The protein below binds the small molecule below.
Small molecule (SMILES): CC(C)C[C@H](NC(=O)[C@H](C)N)C(=O)N[C@H](C(=O)N[C@@H](CCCN=C(N)N)C(=O)O)C(C)C.C[C@H](NC(=O)[C@@H](N)CC(=O)O)C(=O)N[C@H](C=O)[C@@H](C)O

Sequence of chain 1.A:
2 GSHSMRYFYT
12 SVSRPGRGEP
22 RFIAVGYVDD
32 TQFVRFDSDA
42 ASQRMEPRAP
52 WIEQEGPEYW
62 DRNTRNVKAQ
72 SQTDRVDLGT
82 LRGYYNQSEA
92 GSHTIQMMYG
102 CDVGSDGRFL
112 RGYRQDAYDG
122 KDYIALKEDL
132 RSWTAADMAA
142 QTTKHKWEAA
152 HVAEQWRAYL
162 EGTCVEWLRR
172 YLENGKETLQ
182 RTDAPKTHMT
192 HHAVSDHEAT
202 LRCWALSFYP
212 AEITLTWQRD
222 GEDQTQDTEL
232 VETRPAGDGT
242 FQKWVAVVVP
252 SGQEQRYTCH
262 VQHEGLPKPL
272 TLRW

Binding-site contacts:
Ligand atom O contacts residue TRP148 of chain 1.A at 2.8 Å (h-bond).
Ligand atom N contacts residue TYR172 of chain 1.A at 2.7 Å (h-bond).
Ligand atom CG contacts residue ASP78 of chain 1.A at 3.2 Å.
Ligand atom CB contacts residue GLN71 of chain 1.A at 3.3 Å.
Ligand atom CD contacts residue ASP78 of chain 1.A at 3.3 Å.
Ligand atom O contacts residue ASN67 of chain 1.A at 3.2 Å (h-bond).
Ligand atom C contacts residue ASP78 of chain 1.A at 3.6 Å.
Ligand atom CA contacts residue ASP78 of chain 1.A at 3.4 Å.
Ligand atom CB contacts residue ASP78 of chain 1.A at 3.6 Å.
Ligand atom CG2 contacts residue TRP157 of chain 1.A at 3.6 Å (hydrophobic).
Ligand atom O contacts residue TYR160 of chain 1.A at 2.7 Å (h-bond).
Ligand atom OD2 contacts residue ARG63 of chain 1.A at 3.4 Å (salt-bridge).
Ligand atom OD1 contacts residue ASN64 of chain 1.A at 3.0 Å (h-bond).
Ligand atom N contacts residue TYR100 of chain 1.A at 2.9 Å (h-bond).
Ligand atom NH1 contacts residue ASP78 of chain 1.A at 2.7 Å (salt-bridge).
Ligand atom NH1 contacts residue ASP75 of chain 1.A at 3.2 Å (salt-bridge).
Ligand atom CG contacts residue ARG63 of chain 1.A at 3.6 Å.
Ligand atom O contacts residue TRP148 of chain 1.A at 3.6 Å.
Ligand atom NE contacts residue ASP117 of chain 1.A at 2.8 Å (salt-bridge).
Ligand atom CA contacts residue TYR172 of chain 1.A at 3.6 Å (hydrophobic).
Ligand atom CB contacts residue TRP168 of chain 1.A at 3.5 Å (hydrophobic).
Ligand atom O contacts residue TYR10 of chain 1.A at 3.1 Å (h-bond).
Ligand atom OD1 contacts residue ARG63 of chain 1.A at 2.9 Å (salt-bridge).
Ligand atom C contacts residue TYR8 of chain 1.A at 3.4 Å (hydrophobic).
Ligand atom CZ contacts residue ASP78 of chain 1.A at 3.6 Å.
Ligand atom NH2 contacts residue ASP117 of chain 1.A at 3.1 Å (salt-bridge).
Ligand atom OXT contacts residue THR144 of chain 1.A at 2.7 Å (h-bond).
Ligand atom CZ contacts residue ASP117 of chain 1.A at 3.4 Å.
Ligand atom CD2 contacts residue TRP148 of chain 1.A at 3.4 Å (hydrophobic).
Ligand atom CB contacts residue ASP78 of chain 1.A at 3.6 Å.
Ligand atom N contacts residue TYR8 of chain 1.A at 3.4 Å (h-bond).
Ligand atom CA contacts residue TYR100 of chain 1.A at 3.4 Å (hydrophobic).
Ligand atom N contacts residue TYR8 of chain 1.A at 2.8 Å (h-bond).
Ligand atom N contacts residue ASP78 of chain 1.A at 2.8 Å (salt-bridge).
Ligand atom CA contacts residue TYR8 of chain 1.A at 3.4 Å (hydrophobic).
Ligand atom N contacts residue ASN64 of chain 1.A at 2.9 Å (h-bond).
Ligand atom CB contacts residue ASN64 of chain 1.A at 3.5 Å.
Ligand atom NH1 contacts residue ILE96 of chain 1.A at 3.6 Å.
Ligand atom O contacts residue THR74 of chain 1.A at 3.6 Å.
Ligand atom CB contacts residue TYR100 of chain 1.A at 3.5 Å (hydrophobic).